A small-molecule ligand and the protein it binds are described below.
Small molecule (SMILES): CC(=O)N[C@@H]1[C@@H](O)[C@H](O)[C@@H](CO)O[C@H]1O

Binding-site contacts:
Ligand atom C8 contacts residue VAL215 of chain 1.A at 4.3 Å (hydrophobic).
Ligand atom C3 contacts residue ASN205 of chain 1.A at 3.7 Å.
Ligand atom O7 contacts residue ALA214 of chain 1.A at 3.5 Å.
Ligand atom C7 contacts residue GLN217 of chain 1.A at 3.4 Å.
Ligand atom C5 contacts residue SER208 of chain 1.A at 3.5 Å.
Ligand atom O5 contacts residue ASN205 of chain 1.A at 2.4 Å (h-bond).
Ligand atom C8 contacts residue GLN217 of chain 1.A at 3.7 Å.
Ligand atom O3 contacts residue GLN217 of chain 1.A at 3.3 Å (h-bond).
Ligand atom C8 contacts residue ALA214 of chain 1.A at 4.2 Å (hydrophobic).
Ligand atom N2 contacts residue GLN217 of chain 1.A at 3.8 Å.
Ligand atom O6 contacts residue SER208 of chain 1.A at 3.9 Å.
Ligand atom O7 contacts residue ASN205 of chain 1.A at 3.2 Å (h-bond).
Ligand atom C8 contacts residue ASN205 of chain 1.A at 4.5 Å.
Ligand atom N2 contacts residue ASN205 of chain 1.A at 2.8 Å (h-bond).
Ligand atom C7 contacts residue VAL215 of chain 1.A at 4.2 Å (hydrophobic).
Ligand atom C4 contacts residue ASN205 of chain 1.A at 4.1 Å.
Ligand atom O7 contacts residue GLN217 of chain 1.A at 3.4 Å (h-bond).
Ligand atom C6 contacts residue SER208 of chain 1.A at 3.4 Å.
Ligand atom C7 contacts residue ALA214 of chain 1.A at 4.3 Å (hydrophobic).
Ligand atom O5 contacts residue SER208 of chain 1.A at 2.7 Å (h-bond).
Ligand atom C3 contacts residue GLN217 of chain 1.A at 4.4 Å.
Ligand atom C7 contacts residue ASN205 of chain 1.A at 3.2 Å.
Ligand atom C6 contacts residue LEU210 of chain 1.A at 4.3 Å (hydrophobic).
Ligand atom C1 contacts residue ASN205 of chain 1.A at 1.5 Å.
Ligand atom O6 contacts residue LEU212 of chain 1.A at 3.9 Å.
Ligand atom O6 contacts residue LEU210 of chain 1.A at 3.9 Å.
Ligand atom C1 contacts residue SER207 of chain 1.A at 4.3 Å.
Ligand atom C2 contacts residue ASN205 of chain 1.A at 2.3 Å.
Ligand atom C2 contacts residue GLN217 of chain 1.A at 4.3 Å.
Ligand atom C1 contacts residue SER208 of chain 1.A at 3.5 Å.
Ligand atom C5 contacts residue ASN205 of chain 1.A at 3.6 Å.
Ligand atom O7 contacts residue VAL215 of chain 1.A at 3.1 Å (h-bond).

Sequence of chain 1.A:
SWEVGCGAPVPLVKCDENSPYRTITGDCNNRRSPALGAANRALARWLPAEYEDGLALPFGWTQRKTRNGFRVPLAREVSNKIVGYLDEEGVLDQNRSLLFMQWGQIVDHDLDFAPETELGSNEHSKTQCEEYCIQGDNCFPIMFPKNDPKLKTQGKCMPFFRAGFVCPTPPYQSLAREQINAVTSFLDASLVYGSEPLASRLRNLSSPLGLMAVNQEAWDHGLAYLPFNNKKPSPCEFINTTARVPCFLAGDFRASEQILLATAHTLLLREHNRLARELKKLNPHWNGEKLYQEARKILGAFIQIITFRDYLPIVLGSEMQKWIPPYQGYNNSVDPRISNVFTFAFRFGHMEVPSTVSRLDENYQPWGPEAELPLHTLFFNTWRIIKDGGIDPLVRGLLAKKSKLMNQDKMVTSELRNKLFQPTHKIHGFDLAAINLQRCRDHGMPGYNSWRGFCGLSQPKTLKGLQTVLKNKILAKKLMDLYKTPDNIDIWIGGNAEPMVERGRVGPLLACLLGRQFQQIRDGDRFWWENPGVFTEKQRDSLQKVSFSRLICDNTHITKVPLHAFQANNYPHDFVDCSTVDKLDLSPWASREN